The protein below binds the small molecule below.
Small molecule (SMILES): COC(=O)N1CCC(Oc2cccc([C@@H](CC#N)Nc3nc4n(n3)C(=O)CC(C)=N4)c2)CC1

Sequence of chain 3.B:
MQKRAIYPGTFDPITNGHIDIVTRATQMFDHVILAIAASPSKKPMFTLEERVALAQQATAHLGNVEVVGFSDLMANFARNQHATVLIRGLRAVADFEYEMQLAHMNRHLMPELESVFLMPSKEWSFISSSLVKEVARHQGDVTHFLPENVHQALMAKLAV

Sequence of chain 1.B:
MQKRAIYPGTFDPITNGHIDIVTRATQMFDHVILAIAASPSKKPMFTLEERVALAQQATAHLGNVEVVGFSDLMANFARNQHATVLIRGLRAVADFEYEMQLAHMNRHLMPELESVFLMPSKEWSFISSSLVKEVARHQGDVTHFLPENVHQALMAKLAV

Binding-site contacts:
Ligand atom C20 contacts residue ASN106 of chain 3.B at 3.6 Å.
Ligand atom C6 contacts residue PRO8 of chain 3.B at 3.8 Å (hydrophobic).
Ligand atom N2 contacts residue ASP72 of chain 3.B at 3.0 Å (salt-bridge).
Ligand atom N5 contacts residue LEU73 of chain 3.B at 3.6 Å.
Ligand atom C13 contacts residue ASP72 of chain 3.B at 3.7 Å.
Ligand atom N1 contacts residue SER39 of chain 3.B at 2.9 Å (h-bond).
Ligand atom C20 contacts residue VAL135 of chain 1.B at 3.8 Å (hydrophobic).
Ligand atom C6 contacts residue ARG88 of chain 3.B at 3.6 Å.
Ligand atom C16 contacts residue MET74 of chain 3.B at 3.8 Å (hydrophobic).
Ligand atom C2 contacts residue MET74 of chain 3.B at 3.7 Å (hydrophobic).
Ligand atom N2 contacts residue LEU73 of chain 3.B at 3.8 Å.
Ligand atom C8 contacts residue ALA37 of chain 3.B at 3.6 Å (hydrophobic).
Ligand atom O1 contacts residue ASN106 of chain 3.B at 3.2 Å (h-bond).
Ligand atom C9 contacts residue ALA37 of chain 3.B at 3.8 Å (hydrophobic).
Ligand atom C contacts residue ARG88 of chain 3.B at 3.6 Å.
Ligand atom C16 contacts residue HIS138 of chain 1.B at 3.9 Å.
Ligand atom C15 contacts residue SER71 of chain 3.B at 3.7 Å.
Ligand atom N3 contacts residue HIS138 of chain 1.B at 3.5 Å (h-bond).
Ligand atom N2 contacts residue MET74 of chain 3.B at 3.8 Å.
Ligand atom C21 contacts residue LEU73 of chain 3.B at 3.7 Å (hydrophobic).
Ligand atom O3 contacts residue GLU134 of chain 1.B at 3.6 Å.
Ligand atom N1 contacts residue ALA38 of chain 3.B at 3.5 Å (h-bond).
Ligand atom C14 contacts residue PHE70 of chain 3.B at 3.8 Å (hydrophobic).
Ligand atom N6 contacts residue MET74 of chain 3.B at 2.8 Å (h-bond).
Ligand atom C21 contacts residue MET74 of chain 3.B at 3.9 Å (hydrophobic).
Ligand atom C5 contacts residue ARG88 of chain 3.B at 3.5 Å.
Ligand atom O contacts residue ARG88 of chain 3.B at 3.5 Å (salt-bridge).
Ligand atom C1 contacts residue MET74 of chain 3.B at 3.8 Å (hydrophobic).
Ligand atom C contacts residue ASN106 of chain 3.B at 3.5 Å.
Ligand atom C12 contacts residue ALA37 of chain 3.B at 3.8 Å (hydrophobic).
Ligand atom N6 contacts residue LEU73 of chain 3.B at 3.4 Å.
Ligand atom O1 contacts residue LEU102 of chain 3.B at 3.6 Å.
Ligand atom O1 contacts residue MET74 of chain 3.B at 3.8 Å.
Ligand atom C15 contacts residue PHE70 of chain 3.B at 3.7 Å (hydrophobic).
Ligand atom C13 contacts residue HIS138 of chain 1.B at 3.7 Å.
Ligand atom C7 contacts residue ALA37 of chain 3.B at 3.7 Å (hydrophobic).
Ligand atom C8 contacts residue THR10 of chain 3.B at 3.7 Å.
Ligand atom C14 contacts residue SER71 of chain 3.B at 3.4 Å.
Ligand atom C14 contacts residue ASP72 of chain 3.B at 3.2 Å.
Ligand atom C1 contacts residue LEU102 of chain 3.B at 3.8 Å (hydrophobic).